Binding-site contacts:
Ligand atom C5 contacts residue TRP442 of chain 1.E at 3.8 Å (hydrophobic).
Ligand atom C4 contacts residue TRP442 of chain 1.E at 3.9 Å (hydrophobic).
Ligand atom C5 contacts residue ASN150 of chain 1.E at 3.6 Å.
Ligand atom C2 contacts residue TRP442 of chain 1.E at 4.0 Å (hydrophobic).
Ligand atom C3 contacts residue TRP442 of chain 1.E at 3.4 Å (hydrophobic).
Ligand atom C8 contacts residue TRP442 of chain 1.E at 3.0 Å (hydrophobic).
Ligand atom C2 contacts residue ASN150 of chain 1.E at 2.6 Å.
Ligand atom N2 contacts residue TRP442 of chain 1.E at 3.2 Å.
Ligand atom C8 contacts residue ASN150 of chain 1.E at 4.5 Å.
Ligand atom C3 contacts residue ASN150 of chain 1.E at 3.9 Å.
Ligand atom O3 contacts residue TRP442 of chain 1.E at 3.8 Å.
Ligand atom O5 contacts residue ASN150 of chain 1.E at 2.4 Å (h-bond).
Ligand atom C4 contacts residue ASN150 of chain 1.E at 4.3 Å.
Ligand atom N2 contacts residue ASN150 of chain 1.E at 3.0 Å (h-bond).
Ligand atom C7 contacts residue ASN150 of chain 1.E at 3.5 Å.
Ligand atom O4 contacts residue TRP442 of chain 1.E at 3.7 Å.
Ligand atom C1 contacts residue ASN150 of chain 1.E at 1.4 Å.
Ligand atom O7 contacts residue ASN150 of chain 1.E at 3.6 Å.
Ligand atom C7 contacts residue TRP442 of chain 1.E at 3.8 Å (hydrophobic).
Ligand atom O5 contacts residue TRP442 of chain 1.E at 4.5 Å.
Ligand atom C1 contacts residue TRP442 of chain 1.E at 3.8 Å (hydrophobic).

Sequence of chain 1.E:
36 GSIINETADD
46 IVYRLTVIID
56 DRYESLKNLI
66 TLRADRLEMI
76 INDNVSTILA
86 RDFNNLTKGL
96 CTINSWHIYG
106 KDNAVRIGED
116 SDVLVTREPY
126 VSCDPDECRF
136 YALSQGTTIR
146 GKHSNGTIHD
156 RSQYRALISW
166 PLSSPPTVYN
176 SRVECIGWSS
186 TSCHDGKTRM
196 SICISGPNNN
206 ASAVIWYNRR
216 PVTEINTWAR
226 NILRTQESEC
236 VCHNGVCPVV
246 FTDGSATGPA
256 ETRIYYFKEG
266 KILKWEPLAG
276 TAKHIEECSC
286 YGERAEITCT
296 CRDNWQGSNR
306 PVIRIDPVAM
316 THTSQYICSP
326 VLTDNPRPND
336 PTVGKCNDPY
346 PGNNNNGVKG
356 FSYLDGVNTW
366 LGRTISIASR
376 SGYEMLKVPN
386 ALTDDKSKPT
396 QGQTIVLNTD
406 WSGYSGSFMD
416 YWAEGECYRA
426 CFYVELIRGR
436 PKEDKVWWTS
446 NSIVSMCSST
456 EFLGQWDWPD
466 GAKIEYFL

The small molecule below binds the protein below.
Small molecule (SMILES): CC(=O)N[C@H]1[C@H](O[C@H]2[C@H](O)[C@@H](NC(C)=O)CO[C@@H]2CO)O[C@H](CO)[C@@H](O)[C@@H]1O